Binding-site contacts:
Ligand atom C10 contacts residue TRP164 of chain 1.I at 3.1 Å (hydrophobic).
Ligand atom N2 contacts residue ASP94 of chain 1.J at 3.2 Å (salt-bridge).
Ligand atom C3 contacts residue CYS207 of chain 1.I at 3.9 Å (hydrophobic).
Ligand atom C9 contacts residue ILE135 of chain 1.J at 3.8 Å (hydrophobic).
Ligand atom C7 contacts residue TYR212 of chain 1.I at 3.7 Å (hydrophobic).
Ligand atom C10 contacts residue ILE135 of chain 1.J at 3.8 Å (hydrophobic).
Ligand atom C3 contacts residue TRP164 of chain 1.I at 3.6 Å (hydrophobic).
Ligand atom C11 contacts residue VAL125 of chain 1.J at 3.8 Å (hydrophobic).
Ligand atom N1 contacts residue ILE135 of chain 1.J at 3.7 Å.
Ligand atom C16 contacts residue VAL125 of chain 1.J at 3.6 Å (hydrophobic).
Ligand atom C4 contacts residue TYR212 of chain 1.I at 3.6 Å (hydrophobic).
Ligand atom F contacts residue VAL125 of chain 1.J at 3.5 Å.
Ligand atom C12 contacts residue ARG96 of chain 1.J at 3.8 Å.
Ligand atom C1 contacts residue TYR72 of chain 1.J at 3.7 Å (hydrophobic).
Ligand atom O contacts residue MET133 of chain 1.J at 3.9 Å.
Ligand atom N1 contacts residue TRP164 of chain 1.I at 3.8 Å.
Ligand atom C15 contacts residue MET133 of chain 1.J at 3.8 Å (hydrophobic).
Ligand atom C6 contacts residue ILE135 of chain 1.J at 3.7 Å (hydrophobic).
Ligand atom C5 contacts residue TRP164 of chain 1.I at 3.6 Å (hydrophobic).
Ligand atom C16 contacts residue MET133 of chain 1.J at 3.9 Å (hydrophobic).
Ligand atom O contacts residue THR127 of chain 1.J at 3.9 Å.
Ligand atom C7 contacts residue ILE135 of chain 1.J at 3.7 Å (hydrophobic).
Ligand atom C contacts residue TYR205 of chain 1.I at 3.6 Å (hydrophobic).
Ligand atom C6 contacts residue TRP164 of chain 1.I at 3.3 Å (hydrophobic).
Ligand atom C2 contacts residue TRP164 of chain 1.I at 3.8 Å (hydrophobic).
Ligand atom C8 contacts residue ILE135 of chain 1.J at 3.7 Å (hydrophobic).
Ligand atom C17 contacts residue VAL125 of chain 1.J at 3.9 Å (hydrophobic).
Ligand atom N contacts residue TRP164 of chain 1.I at 3.0 Å (h-bond).
Ligand atom C4 contacts residue TRP164 of chain 1.I at 3.5 Å (hydrophobic).
Ligand atom C13 contacts residue PO41 of chain 1.JB at 3.5 Å.
Ligand atom C5 contacts residue TYR110 of chain 1.I at 3.2 Å (hydrophobic).
Ligand atom N1 contacts residue VAL165 of chain 1.I at 3.7 Å.
Ligand atom C13 contacts residue ARG96 of chain 1.J at 3.7 Å.
Ligand atom C14 contacts residue VAL125 of chain 1.J at 3.8 Å (hydrophobic).
Ligand atom N contacts residue TYR110 of chain 1.I at 3.2 Å (h-bond).
Ligand atom F contacts residue VAL165 of chain 1.I at 3.9 Å.
Ligand atom C12 contacts residue TYR212 of chain 1.I at 3.3 Å (hydrophobic).
Ligand atom N2 contacts residue PO41 of chain 1.JB at 2.9 Å (h-bond).
Ligand atom C15 contacts residue VAL125 of chain 1.J at 3.6 Å (hydrophobic).
Ligand atom C contacts residue TYR110 of chain 1.I at 3.9 Å (hydrophobic).

Sequence of chain 1.I:
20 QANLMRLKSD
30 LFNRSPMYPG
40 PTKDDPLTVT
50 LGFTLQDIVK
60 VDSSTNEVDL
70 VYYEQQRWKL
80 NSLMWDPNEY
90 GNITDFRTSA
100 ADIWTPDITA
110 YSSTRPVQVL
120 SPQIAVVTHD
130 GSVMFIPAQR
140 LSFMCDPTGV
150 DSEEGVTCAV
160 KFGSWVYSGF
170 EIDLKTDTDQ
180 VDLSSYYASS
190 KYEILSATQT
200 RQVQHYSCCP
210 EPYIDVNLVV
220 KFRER

Sequence of chain 1.J:
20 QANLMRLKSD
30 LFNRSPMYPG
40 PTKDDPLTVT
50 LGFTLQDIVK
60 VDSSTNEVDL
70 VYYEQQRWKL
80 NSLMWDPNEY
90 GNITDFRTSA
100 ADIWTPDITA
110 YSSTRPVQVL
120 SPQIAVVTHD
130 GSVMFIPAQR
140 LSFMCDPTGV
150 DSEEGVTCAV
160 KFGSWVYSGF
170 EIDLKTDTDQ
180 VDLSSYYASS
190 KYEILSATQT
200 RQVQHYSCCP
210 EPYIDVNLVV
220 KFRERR

This protein binds this small molecule.
Small molecule (SMILES): NC(=O)c1ccc(-c2cc([C@H]3C[C@@H]4CC[C@H]3N4)cnc2F)cc1